Sequence of chain 1.A:
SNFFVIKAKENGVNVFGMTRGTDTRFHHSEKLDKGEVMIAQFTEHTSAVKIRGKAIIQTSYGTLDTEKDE

Binding-site contacts:
Ligand atom C contacts residue ASN2 of chain 1.A at 3.4 Å.
Ligand atom CE3 contacts residue THR43 of chain 1.A at 4.0 Å.
Ligand atom C contacts residue PHE42 of chain 1.A at 4.3 Å (hydrophobic).
Ligand atom CA contacts residue PHE42 of chain 1.A at 4.4 Å (hydrophobic).
Ligand atom C contacts residue SER1 of chain 1.A at 3.8 Å.
Ligand atom CZ3 contacts residue GLU44 of chain 1.A at 4.3 Å.
Ligand atom C contacts residue GLN41 of chain 1.B at 3.6 Å.
Ligand atom CA contacts residue SER1 of chain 1.A at 4.2 Å.
Ligand atom CD1 contacts residue PHE42 of chain 1.A at 4.4 Å (hydrophobic).
Ligand atom CB contacts residue THR43 of chain 1.A at 3.8 Å.
Ligand atom CD1 contacts residue GLU44 of chain 1.A at 3.5 Å.
Ligand atom CB contacts residue ARG20 of chain 1.A at 4.0 Å.
Ligand atom CZ2 contacts residue GLU44 of chain 1.A at 3.6 Å.
Ligand atom O contacts residue GLN41 of chain 1.B at 4.1 Å.
Ligand atom CH2 contacts residue GLU44 of chain 1.A at 4.0 Å.
Ligand atom NE1 contacts residue THR43 of chain 1.A at 4.1 Å.
Ligand atom CG contacts residue THR43 of chain 1.A at 3.5 Å.
Ligand atom CB contacts residue PHE42 of chain 1.A at 3.5 Å (hydrophobic).
Ligand atom NE1 contacts residue GLU44 of chain 1.A at 3.4 Å (salt-bridge).
Ligand atom OXT contacts residue PHE42 of chain 1.A at 4.3 Å.
Ligand atom CG contacts residue ARG20 of chain 1.A at 4.4 Å.
Ligand atom CG contacts residue GLU44 of chain 1.A at 3.7 Å.
Ligand atom CD2 contacts residue GLU44 of chain 1.A at 3.6 Å.
Ligand atom CE3 contacts residue GLU44 of chain 1.A at 4.2 Å.
Ligand atom CZ3 contacts residue ARG20 of chain 1.A at 3.8 Å.
Ligand atom CD2 contacts residue ARG20 of chain 1.A at 4.3 Å.
Ligand atom O contacts residue ASN2 of chain 1.A at 3.0 Å (h-bond).
Ligand atom N contacts residue SER1 of chain 1.A at 3.4 Å (h-bond).
Ligand atom CE2 contacts residue THR43 of chain 1.A at 4.1 Å.
Ligand atom CE3 contacts residue ARG20 of chain 1.A at 3.5 Å.
Ligand atom OXT contacts residue GLN41 of chain 1.B at 2.5 Å (h-bond).
Ligand atom CD1 contacts residue THR43 of chain 1.A at 3.7 Å.
Ligand atom CD2 contacts residue THR43 of chain 1.A at 3.7 Å.
Ligand atom CE2 contacts residue GLU44 of chain 1.A at 3.5 Å.
Ligand atom O contacts residue SER1 of chain 1.A at 2.7 Å (h-bond).
Ligand atom CG contacts residue PHE42 of chain 1.A at 4.2 Å (hydrophobic).
Ligand atom OXT contacts residue ASN2 of chain 1.A at 3.0 Å (h-bond).
Ligand atom O contacts residue PHE42 of chain 1.A at 4.3 Å.

This small molecule binds to this protein.
Small molecule (SMILES): N[C@@H](Cc1c[nH]c2ccccc12)C(=O)O

Sequence of chain 1.B:
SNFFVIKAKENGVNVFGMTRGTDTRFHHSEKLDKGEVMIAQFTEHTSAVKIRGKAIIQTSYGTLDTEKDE